The protein below binds the small molecule below.
Small molecule (SMILES): CC(=O)[C@H]1CC[C@H]2[C@@H]3CCC4=CC(=O)CC[C@]4(C)[C@H]3CC[C@]12C

Sequence of chain 1.B:
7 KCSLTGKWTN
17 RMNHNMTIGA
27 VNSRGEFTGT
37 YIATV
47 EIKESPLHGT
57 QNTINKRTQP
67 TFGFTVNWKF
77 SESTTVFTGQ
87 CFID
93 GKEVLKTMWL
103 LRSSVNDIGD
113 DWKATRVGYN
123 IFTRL

Sequence of chain 2.B:
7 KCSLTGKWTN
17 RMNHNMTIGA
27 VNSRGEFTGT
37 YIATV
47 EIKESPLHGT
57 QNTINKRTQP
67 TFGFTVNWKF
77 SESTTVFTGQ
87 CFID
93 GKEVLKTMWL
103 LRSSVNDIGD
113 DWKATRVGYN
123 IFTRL

Binding-site contacts:
Ligand atom C12 contacts residue HIS20 of chain 2.B at 3.8 Å.
Ligand atom O20 contacts residue TRP101 of chain 2.B at 3.0 Å (h-bond).
Ligand atom C17 contacts residue TRP101 of chain 2.B at 3.8 Å (hydrophobic).
Ligand atom C20 contacts residue ASN122 of chain 2.B at 3.1 Å.
Ligand atom C3 contacts residue VAL41 of chain 2.B at 4.0 Å (hydrophobic).
Ligand atom C7 contacts residue TRP74 of chain 2.B at 3.9 Å (hydrophobic).
Ligand atom C9 contacts residue TRP114 of chain 1.B at 3.6 Å (hydrophobic).
Ligand atom C16 contacts residue TRP101 of chain 2.B at 3.6 Å (hydrophobic).
Ligand atom O3 contacts residue VAL41 of chain 2.B at 3.4 Å.
Ligand atom O20 contacts residue PHE83 of chain 2.B at 3.5 Å.
Ligand atom C11 contacts residue HIS20 of chain 2.B at 3.8 Å.
Ligand atom C21 contacts residue MET18 of chain 2.B at 3.3 Å (hydrophobic).
Ligand atom C8 contacts residue TRP74 of chain 2.B at 3.8 Å (hydrophobic).
Ligand atom C5 contacts residue PHE76 of chain 2.B at 4.0 Å (hydrophobic).
Ligand atom C18 contacts residue HIS20 of chain 2.B at 3.6 Å.
Ligand atom C4 contacts residue PHE76 of chain 2.B at 3.7 Å (hydrophobic).
Ligand atom C17 contacts residue TRP114 of chain 1.B at 3.9 Å (hydrophobic).
Ligand atom C20 contacts residue TRP101 of chain 2.B at 3.2 Å (hydrophobic).
Ligand atom C18 contacts residue TRP74 of chain 2.B at 4.2 Å (hydrophobic).
Ligand atom C12 contacts residue TRP114 of chain 1.B at 3.8 Å (hydrophobic).
Ligand atom C6 contacts residue TRP74 of chain 2.B at 4.2 Å (hydrophobic).
Ligand atom O20 contacts residue ASN122 of chain 2.B at 2.4 Å (h-bond).
Ligand atom C1 contacts residue THR40 of chain 2.B at 4.1 Å.
Ligand atom C18 contacts residue TYR37 of chain 2.B at 3.6 Å (hydrophobic).
Ligand atom C19 contacts residue PHE76 of chain 2.B at 3.9 Å (hydrophobic).
Ligand atom C6 contacts residue PHE76 of chain 2.B at 4.2 Å (hydrophobic).
Ligand atom C11 contacts residue TRP114 of chain 1.B at 4.1 Å (hydrophobic).
Ligand atom C19 contacts residue ALA39 of chain 2.B at 3.7 Å (hydrophobic).
Ligand atom C15 contacts residue TRP74 of chain 2.B at 3.8 Å (hydrophobic).
Ligand atom C21 contacts residue TRP101 of chain 2.B at 3.6 Å (hydrophobic).
Ligand atom C2 contacts residue VAL41 of chain 2.B at 4.0 Å (hydrophobic).
Ligand atom C19 contacts residue TRP74 of chain 2.B at 4.2 Å (hydrophobic).
Ligand atom C3 contacts residue PHE76 of chain 2.B at 4.2 Å (hydrophobic).
Ligand atom C14 contacts residue TRP114 of chain 1.B at 3.7 Å (hydrophobic).
Ligand atom C16 contacts residue THR81 of chain 2.B at 4.0 Å.
Ligand atom C2 contacts residue THR40 of chain 2.B at 3.7 Å.
Ligand atom C13 contacts residue TRP114 of chain 1.B at 4.2 Å (hydrophobic).
Ligand atom C15 contacts residue THR81 of chain 2.B at 3.3 Å.
Ligand atom C21 contacts residue TYR121 of chain 2.B at 4.0 Å (hydrophobic).
Ligand atom C21 contacts residue ASN122 of chain 2.B at 3.2 Å.